Binding-site contacts:
Ligand atom N5 contacts residue GLY89 of chain 1.B at 3.6 Å.
Ligand atom CL contacts residue ILE81 of chain 1.B at 3.6 Å.
Ligand atom N1 contacts residue MET86 of chain 1.B at 2.8 Å (h-bond).
Ligand atom C1 contacts residue GLU84 of chain 1.B at 3.4 Å.
Ligand atom N4 contacts residue LEU16 of chain 1.B at 3.7 Å.
Ligand atom C11 contacts residue MET86 of chain 1.B at 3.5 Å (hydrophobic).
Ligand atom C10 contacts residue VAL67 of chain 1.B at 3.5 Å (hydrophobic).
Ligand atom C1 contacts residue THR83 of chain 1.B at 3.7 Å.
Ligand atom N1 contacts residue GLU84 of chain 1.B at 3.8 Å.
Ligand atom CL contacts residue THR83 of chain 1.B at 3.4 Å.
Ligand atom C19 contacts residue TYR85 of chain 1.B at 3.5 Å (hydrophobic).
Ligand atom C12 contacts residue GLY89 of chain 1.B at 3.5 Å.
Ligand atom C12 contacts residue TYR85 of chain 1.B at 3.9 Å (hydrophobic).
Ligand atom N2 contacts residue THR83 of chain 1.B at 2.8 Å (h-bond).
Ligand atom C6 contacts residue THR83 of chain 1.B at 3.8 Å.
Ligand atom C4 contacts residue THR83 of chain 1.B at 3.3 Å.
Ligand atom C10 contacts residue ASP149 of chain 1.B at 3.7 Å.
Ligand atom C6 contacts residue ILE81 of chain 1.B at 3.8 Å (hydrophobic).
Ligand atom C7 contacts residue MET58 of chain 1.B at 3.7 Å (hydrophobic).
Ligand atom C1 contacts residue ALA37 of chain 1.B at 3.7 Å (hydrophobic).
Ligand atom C1 contacts residue MET86 of chain 1.B at 3.9 Å (hydrophobic).
Ligand atom C8 contacts residue GLU54 of chain 1.B at 3.3 Å.
Ligand atom CL contacts residue ALA37 of chain 1.B at 3.7 Å.
Ligand atom N contacts residue MET86 of chain 1.B at 2.8 Å (h-bond).
Ligand atom C18 contacts residue PRO87 of chain 1.B at 3.3 Å (hydrophobic).
Ligand atom C6 contacts residue LYS39 of chain 1.B at 3.8 Å.
Ligand atom C7 contacts residue GLU54 of chain 1.B at 3.1 Å.
Ligand atom C1 contacts residue LEU138 of chain 1.B at 3.8 Å (hydrophobic).
Ligand atom C10 contacts residue ALA148 of chain 1.B at 3.2 Å (hydrophobic).
Ligand atom C5 contacts residue THR83 of chain 1.B at 3.2 Å.
Ligand atom CL contacts residue LYS39 of chain 1.B at 3.7 Å.
Ligand atom N contacts residue TYR85 of chain 1.B at 3.5 Å.
Ligand atom C8 contacts residue MET58 of chain 1.B at 3.7 Å (hydrophobic).
Ligand atom C12 contacts residue MET86 of chain 1.B at 3.3 Å (hydrophobic).
Ligand atom N1 contacts residue TYR85 of chain 1.B at 3.7 Å.
Ligand atom C19 contacts residue PRO87 of chain 1.B at 3.3 Å (hydrophobic).
Ligand atom C2 contacts residue LEU138 of chain 1.B at 3.8 Å (hydrophobic).
Ligand atom C2 contacts residue ALA37 of chain 1.B at 3.9 Å (hydrophobic).
Ligand atom C contacts residue MET86 of chain 1.B at 3.8 Å (hydrophobic).
Ligand atom C13 contacts residue GLY89 of chain 1.B at 3.5 Å.

Sequence of chain 1.B:
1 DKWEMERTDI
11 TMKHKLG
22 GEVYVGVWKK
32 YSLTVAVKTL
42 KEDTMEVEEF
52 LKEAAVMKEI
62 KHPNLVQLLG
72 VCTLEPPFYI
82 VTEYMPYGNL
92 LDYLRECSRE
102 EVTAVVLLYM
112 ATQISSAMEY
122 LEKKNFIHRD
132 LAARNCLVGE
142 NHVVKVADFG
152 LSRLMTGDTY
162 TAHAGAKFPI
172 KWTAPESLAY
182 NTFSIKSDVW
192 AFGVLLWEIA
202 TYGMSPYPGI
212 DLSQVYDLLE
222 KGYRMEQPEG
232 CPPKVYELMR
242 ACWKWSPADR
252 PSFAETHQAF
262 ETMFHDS

A protein and the small-molecule ligand that binds it are described below.
Small molecule (SMILES): Cc1nc(Nc2ncc(C(=O)Nc3c(C)cccc3Cl)s2)cc(N2CCN(CCO)CC2)n1